This small molecule binds to this protein.
Small molecule (SMILES): CC(=O)N[C@@H]1[C@@H](O)[C@H](O)[C@@H](CO)O[C@H]1O

Sequence of chain 1.A:
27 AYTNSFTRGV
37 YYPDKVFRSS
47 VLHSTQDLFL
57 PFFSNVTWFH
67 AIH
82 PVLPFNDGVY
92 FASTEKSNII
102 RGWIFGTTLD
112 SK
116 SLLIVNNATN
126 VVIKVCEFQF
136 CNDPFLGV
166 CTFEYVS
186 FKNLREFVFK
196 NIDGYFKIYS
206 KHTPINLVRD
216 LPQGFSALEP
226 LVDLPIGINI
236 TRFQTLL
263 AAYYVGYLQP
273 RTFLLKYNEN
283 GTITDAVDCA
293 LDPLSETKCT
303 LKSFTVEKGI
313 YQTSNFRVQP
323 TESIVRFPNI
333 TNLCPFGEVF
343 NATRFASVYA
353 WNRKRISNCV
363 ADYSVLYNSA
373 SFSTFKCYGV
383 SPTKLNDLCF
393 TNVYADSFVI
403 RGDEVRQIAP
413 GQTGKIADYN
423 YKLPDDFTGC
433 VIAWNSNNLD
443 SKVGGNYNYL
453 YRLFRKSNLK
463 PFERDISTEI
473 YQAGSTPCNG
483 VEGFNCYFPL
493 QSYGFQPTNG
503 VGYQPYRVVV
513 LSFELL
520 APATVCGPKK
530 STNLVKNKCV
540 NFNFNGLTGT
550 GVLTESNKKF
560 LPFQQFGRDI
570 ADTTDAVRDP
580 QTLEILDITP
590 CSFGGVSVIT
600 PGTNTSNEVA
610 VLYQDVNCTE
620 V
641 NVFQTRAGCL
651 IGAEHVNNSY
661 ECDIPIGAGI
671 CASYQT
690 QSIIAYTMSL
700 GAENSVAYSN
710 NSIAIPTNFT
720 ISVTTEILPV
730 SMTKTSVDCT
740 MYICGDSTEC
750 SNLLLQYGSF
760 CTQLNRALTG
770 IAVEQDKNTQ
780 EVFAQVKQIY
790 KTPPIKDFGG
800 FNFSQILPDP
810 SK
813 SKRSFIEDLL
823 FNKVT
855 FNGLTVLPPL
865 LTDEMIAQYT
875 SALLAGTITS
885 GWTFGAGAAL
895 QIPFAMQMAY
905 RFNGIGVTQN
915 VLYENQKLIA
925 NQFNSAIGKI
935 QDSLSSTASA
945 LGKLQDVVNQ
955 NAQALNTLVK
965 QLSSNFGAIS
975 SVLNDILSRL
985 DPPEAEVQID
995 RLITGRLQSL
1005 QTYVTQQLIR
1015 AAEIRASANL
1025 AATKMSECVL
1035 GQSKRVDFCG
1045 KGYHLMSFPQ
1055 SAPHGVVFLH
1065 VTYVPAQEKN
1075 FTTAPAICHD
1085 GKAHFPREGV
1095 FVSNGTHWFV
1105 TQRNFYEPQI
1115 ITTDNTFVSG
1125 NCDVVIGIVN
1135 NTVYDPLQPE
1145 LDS

Binding-site contacts:
Ligand atom O7 contacts residue ASN343 of chain 1.A at 3.9 Å.
Ligand atom N2 contacts residue GLY339 of chain 1.A at 3.9 Å.
Ligand atom C7 contacts residue GLY339 of chain 1.A at 4.2 Å.
Ligand atom C8 contacts residue PHE338 of chain 1.A at 4.1 Å (hydrophobic).
Ligand atom C4 contacts residue ASN343 of chain 1.A at 4.2 Å.
Ligand atom C2 contacts residue ASN343 of chain 1.A at 2.4 Å.
Ligand atom N2 contacts residue ASN343 of chain 1.A at 3.0 Å (h-bond).
Ligand atom C7 contacts residue ASN343 of chain 1.A at 3.7 Å.
Ligand atom C1 contacts residue ASN343 of chain 1.A at 1.4 Å.
Ligand atom O5 contacts residue ASN343 of chain 1.A at 2.3 Å (h-bond).
Ligand atom C8 contacts residue GLY339 of chain 1.A at 3.6 Å.
Ligand atom C8 contacts residue PHE342 of chain 1.A at 4.0 Å (hydrophobic).
Ligand atom C5 contacts residue ASN343 of chain 1.A at 3.6 Å.
Ligand atom C8 contacts residue LEU368 of chain 1.A at 4.0 Å (hydrophobic).
Ligand atom C3 contacts residue ASN343 of chain 1.A at 3.8 Å.